A small-molecule ligand and the protein it binds are described below.
Small molecule (SMILES): O=P(O)(O)C[C@H](O)Cn1cncn1

Sequence of chain 1.F:
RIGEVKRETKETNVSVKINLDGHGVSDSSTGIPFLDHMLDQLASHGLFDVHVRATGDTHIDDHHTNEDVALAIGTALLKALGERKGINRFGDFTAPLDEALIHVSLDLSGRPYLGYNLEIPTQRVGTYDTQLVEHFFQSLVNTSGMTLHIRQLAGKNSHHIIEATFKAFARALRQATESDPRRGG

Sequence of chain 1.K:
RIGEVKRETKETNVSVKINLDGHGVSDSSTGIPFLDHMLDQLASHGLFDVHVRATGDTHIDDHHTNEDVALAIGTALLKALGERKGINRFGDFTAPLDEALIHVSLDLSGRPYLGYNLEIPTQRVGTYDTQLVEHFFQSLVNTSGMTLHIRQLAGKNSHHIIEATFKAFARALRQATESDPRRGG

Sequence of chain 1.B:
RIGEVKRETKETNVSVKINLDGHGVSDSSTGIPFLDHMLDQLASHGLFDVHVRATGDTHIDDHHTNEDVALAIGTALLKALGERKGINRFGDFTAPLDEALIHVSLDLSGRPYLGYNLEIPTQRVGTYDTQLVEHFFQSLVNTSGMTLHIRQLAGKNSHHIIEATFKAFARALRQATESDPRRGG

Binding-site contacts:
Ligand atom C3 contacts residue MN1 of chain 1.DA at 3.7 Å.
Ligand atom C5 contacts residue GLU171 of chain 1.F at 3.5 Å.
Ligand atom O10 contacts residue ARG97 of chain 1.K at 3.5 Å (salt-bridge).
Ligand atom C7 contacts residue GLU171 of chain 1.F at 3.5 Å.
Ligand atom C5 contacts residue HIS168 of chain 1.F at 3.4 Å.
Ligand atom C6 contacts residue HIS72 of chain 1.B at 3.6 Å.
Ligand atom N1 contacts residue HIS72 of chain 1.B at 3.8 Å.
Ligand atom C5 contacts residue MN1 of chain 1.DA at 3.7 Å.
Ligand atom N2 contacts residue MN1 of chain 1.NA at 3.4 Å.
Ligand atom O12 contacts residue ARG97 of chain 1.K at 3.3 Å (salt-bridge).
Ligand atom O10 contacts residue LYS175 of chain 1.F at 2.7 Å (salt-bridge).
Ligand atom O11 contacts residue ARG119 of chain 1.K at 3.5 Å (salt-bridge).
Ligand atom N4 contacts residue HIS71 of chain 1.B at 2.8 Å (h-bond).
Ligand atom N1 contacts residue GLU171 of chain 1.F at 2.7 Å (salt-bridge).
Ligand atom N2 contacts residue GLU171 of chain 1.F at 3.9 Å.
Ligand atom C3 contacts residue GLU75 of chain 1.B at 2.7 Å.
Ligand atom N4 contacts residue MN1 of chain 1.DA at 2.7 Å.
Ligand atom C7 contacts residue MN1 of chain 1.NA at 4.0 Å.
Ligand atom P9 contacts residue ARG97 of chain 1.K at 3.8 Å.
Ligand atom O11 contacts residue ARG97 of chain 1.K at 3.9 Å.
Ligand atom C5 contacts residue MN1 of chain 1.NA at 3.7 Å.
Ligand atom N4 contacts residue GLU75 of chain 1.B at 2.5 Å (salt-bridge).
Ligand atom O13 contacts residue HIS45 of chain 1.F at 4.0 Å.
Ligand atom C6 contacts residue GLU171 of chain 1.F at 4.1 Å.
Ligand atom O10 contacts residue ARG119 of chain 1.K at 3.6 Å.
Ligand atom O13 contacts residue GLU171 of chain 1.F at 2.4 Å (salt-bridge).
Ligand atom N2 contacts residue GLU75 of chain 1.B at 3.9 Å.
Ligand atom N1 contacts residue MN1 of chain 1.NA at 2.6 Å.
Ligand atom C5 contacts residue GLU75 of chain 1.B at 3.7 Å.
Ligand atom N1 contacts residue HIS167 of chain 1.F at 3.5 Å (h-bond).
Ligand atom C5 contacts residue HIS167 of chain 1.F at 3.3 Å.
Ligand atom N2 contacts residue HIS72 of chain 1.B at 3.8 Å.
Ligand atom C5 contacts residue HIS71 of chain 1.B at 3.2 Å.
Ligand atom O13 contacts residue MN1 of chain 1.NA at 3.5 Å.
Ligand atom C6 contacts residue MN1 of chain 1.NA at 3.3 Å.
Ligand atom N1 contacts residue HIS71 of chain 1.B at 4.0 Å.
Ligand atom C5 contacts residue LEU105 of chain 1.F at 4.0 Å (hydrophobic).
Ligand atom O13 contacts residue GLN49 of chain 1.F at 4.0 Å.
Ligand atom C3 contacts residue HIS71 of chain 1.B at 3.9 Å.
Ligand atom N4 contacts residue HIS168 of chain 1.F at 3.3 Å (h-bond).